Sequence of chain 28.D:
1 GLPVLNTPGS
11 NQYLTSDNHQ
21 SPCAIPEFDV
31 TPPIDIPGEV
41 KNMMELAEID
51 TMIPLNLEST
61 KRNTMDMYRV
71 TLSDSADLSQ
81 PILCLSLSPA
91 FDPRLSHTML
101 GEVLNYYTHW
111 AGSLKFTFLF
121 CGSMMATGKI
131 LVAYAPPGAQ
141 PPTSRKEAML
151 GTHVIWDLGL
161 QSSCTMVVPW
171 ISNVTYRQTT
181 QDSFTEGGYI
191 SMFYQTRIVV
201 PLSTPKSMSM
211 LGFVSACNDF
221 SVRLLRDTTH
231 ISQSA

Sequence of chain 28.B:
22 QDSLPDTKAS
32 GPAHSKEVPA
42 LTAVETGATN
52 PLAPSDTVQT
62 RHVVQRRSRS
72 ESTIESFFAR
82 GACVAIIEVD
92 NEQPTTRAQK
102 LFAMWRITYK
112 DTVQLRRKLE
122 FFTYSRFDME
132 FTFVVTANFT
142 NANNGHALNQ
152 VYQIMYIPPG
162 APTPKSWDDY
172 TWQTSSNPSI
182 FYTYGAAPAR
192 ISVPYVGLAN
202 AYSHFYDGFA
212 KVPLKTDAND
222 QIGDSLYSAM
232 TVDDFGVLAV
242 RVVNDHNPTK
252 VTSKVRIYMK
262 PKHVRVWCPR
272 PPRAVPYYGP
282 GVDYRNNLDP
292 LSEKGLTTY

Sequence of chain 29.D:
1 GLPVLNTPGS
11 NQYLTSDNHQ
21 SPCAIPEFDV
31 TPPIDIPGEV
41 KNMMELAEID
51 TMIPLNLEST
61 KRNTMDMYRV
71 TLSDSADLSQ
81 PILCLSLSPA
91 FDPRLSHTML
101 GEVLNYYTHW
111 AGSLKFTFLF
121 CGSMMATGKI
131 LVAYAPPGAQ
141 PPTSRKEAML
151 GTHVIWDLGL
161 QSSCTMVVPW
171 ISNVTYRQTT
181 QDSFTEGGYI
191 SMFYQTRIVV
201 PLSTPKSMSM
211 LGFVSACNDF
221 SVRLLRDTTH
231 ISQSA

Binding-site contacts:
Ligand atom C1 contacts residue PRO179 of chain 28.B at 3.9 Å (hydrophobic).
Ligand atom C1 contacts residue ILE181 of chain 28.B at 3.4 Å (hydrophobic).
Ligand atom C20 contacts residue TYR110 of chain 28.B at 3.5 Å (hydrophobic).
Ligand atom C13 contacts residue VAL197 of chain 28.B at 3.6 Å (hydrophobic).
Ligand atom C22 contacts residue PHE236 of chain 28.B at 3.9 Å (hydrophobic).
Ligand atom C27 contacts residue THR109 of chain 28.B at 3.5 Å.
Ligand atom C19 contacts residue PHE236 of chain 28.B at 3.5 Å (hydrophobic).
Ligand atom C19 contacts residue TYR110 of chain 28.B at 3.7 Å (hydrophobic).
Ligand atom C11 contacts residue VAL194 of chain 28.B at 3.7 Å (hydrophobic).
Ligand atom N4 contacts residue LEU239 of chain 28.B at 3.8 Å.
Ligand atom C10 contacts residue VAL194 of chain 28.B at 3.7 Å (hydrophobic).
Ligand atom C1 contacts residue ILE155 of chain 28.B at 3.7 Å (hydrophobic).
Ligand atom C26 contacts residue THR109 of chain 28.B at 3.7 Å.
Ligand atom C20 contacts residue PHE236 of chain 28.B at 3.2 Å (hydrophobic).
Ligand atom C14 contacts residue VAL197 of chain 28.B at 3.6 Å (hydrophobic).
Ligand atom C8 contacts residue ILE108 of chain 28.B at 3.8 Å (hydrophobic).
Ligand atom C14 contacts residue PHE236 of chain 28.B at 3.9 Å (hydrophobic).
Ligand atom N6 contacts residue VAL194 of chain 28.B at 3.7 Å.
Ligand atom C3 contacts residue PRO179 of chain 28.B at 3.7 Å (hydrophobic).
Ligand atom C10 contacts residue TYR157 of chain 28.B at 3.6 Å (hydrophobic).
Ligand atom C3 contacts residue ALA24 of chain 28.D at 3.7 Å (hydrophobic).
Ligand atom C21 contacts residue PHE236 of chain 28.B at 3.4 Å (hydrophobic).
Ligand atom C22 contacts residue TYR203 of chain 28.B at 3.5 Å (hydrophobic).
Ligand atom O24 contacts residue PHE236 of chain 28.B at 3.7 Å.
Ligand atom C7 contacts residue PHE132 of chain 28.B at 3.6 Å (hydrophobic).
Ligand atom C4 contacts residue ALA24 of chain 28.D at 3.8 Å (hydrophobic).
Ligand atom C21 contacts residue TYR203 of chain 28.B at 3.8 Å (hydrophobic).
Ligand atom C8 contacts residue PHE132 of chain 28.B at 3.4 Å (hydrophobic).
Ligand atom C12 contacts residue PHE236 of chain 28.B at 3.8 Å (hydrophobic).
Ligand atom C23 contacts residue TYR110 of chain 28.B at 3.3 Å (hydrophobic).
Ligand atom C4 contacts residue TYR157 of chain 28.B at 3.4 Å (hydrophobic).
Ligand atom C9 contacts residue ILE108 of chain 28.B at 3.5 Å (hydrophobic).
Ligand atom O24 contacts residue TYR110 of chain 28.B at 3.9 Å.
Ligand atom O25 contacts residue TYR110 of chain 28.B at 3.0 Å.
Ligand atom C9 contacts residue TYR157 of chain 28.B at 3.8 Å (hydrophobic).
Ligand atom C11 contacts residue TYR157 of chain 28.B at 3.6 Å (hydrophobic).
Ligand atom C23 contacts residue PHE236 of chain 28.B at 3.5 Å (hydrophobic).
Ligand atom N4 contacts residue ILE192 of chain 28.B at 3.6 Å.
Ligand atom C3 contacts residue TYR157 of chain 28.B at 3.5 Å (hydrophobic).
Ligand atom N3 contacts residue ILE192 of chain 28.B at 3.8 Å.

A small-molecule ligand and the protein it binds are described below.
Small molecule (SMILES): CCOC(=O)c1ccc(OCCCCC2CCN(c3ccc(C)nn3)CC2)cc1